Sequence of chain 1.B:
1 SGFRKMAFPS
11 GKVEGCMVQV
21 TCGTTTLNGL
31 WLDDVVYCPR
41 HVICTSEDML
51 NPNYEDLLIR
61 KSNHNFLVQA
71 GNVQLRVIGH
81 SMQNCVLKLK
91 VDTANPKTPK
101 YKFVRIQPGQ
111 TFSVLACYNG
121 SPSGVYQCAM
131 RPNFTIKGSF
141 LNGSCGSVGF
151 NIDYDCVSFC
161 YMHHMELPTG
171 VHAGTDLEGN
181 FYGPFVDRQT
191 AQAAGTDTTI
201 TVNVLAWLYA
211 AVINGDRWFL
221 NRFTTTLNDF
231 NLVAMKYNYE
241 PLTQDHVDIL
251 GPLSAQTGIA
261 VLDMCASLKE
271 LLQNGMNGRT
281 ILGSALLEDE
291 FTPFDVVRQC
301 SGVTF

A protein and the small-molecule ligand that binds it are described below.
Small molecule (SMILES): CN[C@H](C(=O)Nc1cncc2ccccc12)c1ccc(Cl)c(Cl)c1

Binding-site contacts:
Ligand atom C6 contacts residue LEU141 of chain 1.B at 3.7 Å (hydrophobic).
Ligand atom C4 contacts residue CYS145 of chain 1.B at 3.8 Å (hydrophobic).
Ligand atom CL1 contacts residue MET49 of chain 1.B at 3.6 Å.
Ligand atom N1 contacts residue ASN142 of chain 1.B at 3.8 Å.
Ligand atom C5 contacts residue HIS163 of chain 1.B at 3.8 Å.
Ligand atom CL1 contacts residue HIS41 of chain 1.B at 3.3 Å.
Ligand atom CL contacts residue GLN189 of chain 1.B at 3.5 Å.
Ligand atom CL contacts residue ASP187 of chain 1.B at 3.8 Å.
Ligand atom C10 contacts residue ASN142 of chain 1.B at 3.6 Å.
Ligand atom C15 contacts residue MET49 of chain 1.B at 3.5 Å (hydrophobic).
Ligand atom C16 contacts residue MET49 of chain 1.B at 3.6 Å (hydrophobic).
Ligand atom C14 contacts residue GLN189 of chain 1.B at 3.4 Å.
Ligand atom CL contacts residue DMS1 of chain 1.N at 3.4 Å.
Ligand atom CL1 contacts residue ASP187 of chain 1.B at 3.7 Å.
Ligand atom C7 contacts residue GLU166 of chain 1.B at 3.4 Å.
Ligand atom C5 contacts residue GLU166 of chain 1.B at 3.6 Å.
Ligand atom O contacts residue MET165 of chain 1.B at 3.7 Å.
Ligand atom CL contacts residue MET49 of chain 1.B at 3.5 Å.
Ligand atom N2 contacts residue PHE140 of chain 1.B at 3.7 Å.
Ligand atom C5 contacts residue PHE140 of chain 1.B at 3.3 Å (hydrophobic).
Ligand atom C7 contacts residue ASN142 of chain 1.B at 3.8 Å.
Ligand atom N2 contacts residue SER144 of chain 1.B at 3.5 Å (h-bond).
Ligand atom C16 contacts residue MET165 of chain 1.B at 3.7 Å (hydrophobic).
Ligand atom C4 contacts residue GLU166 of chain 1.B at 3.9 Å.
Ligand atom C7 contacts residue LEU141 of chain 1.B at 3.7 Å (hydrophobic).
Ligand atom O contacts residue GLU166 of chain 1.B at 3.4 Å (salt-bridge).
Ligand atom C7 contacts residue SER1 of chain 1.A at 3.7 Å.
Ligand atom C7 contacts residue PHE140 of chain 1.B at 3.4 Å (hydrophobic).
Ligand atom C17 contacts residue MET165 of chain 1.B at 3.8 Å (hydrophobic).
Ligand atom C17 contacts residue HIS164 of chain 1.B at 3.8 Å.
Ligand atom C14 contacts residue DMS1 of chain 1.N at 3.8 Å.
Ligand atom C5 contacts residue LEU141 of chain 1.B at 3.6 Å (hydrophobic).
Ligand atom C4 contacts residue HIS163 of chain 1.B at 3.3 Å.
Ligand atom CL contacts residue MET165 of chain 1.B at 3.8 Å.
Ligand atom N2 contacts residue HIS163 of chain 1.B at 2.7 Å (h-bond).
Ligand atom C6 contacts residue PHE140 of chain 1.B at 3.7 Å (hydrophobic).
Ligand atom N1 contacts residue CYS145 of chain 1.B at 3.8 Å.
Ligand atom N contacts residue CYS145 of chain 1.B at 3.8 Å.
Ligand atom CL contacts residue ARG188 of chain 1.B at 2.9 Å.
Ligand atom C6 contacts residue GLU166 of chain 1.B at 3.7 Å.

Sequence of chain 1.A:
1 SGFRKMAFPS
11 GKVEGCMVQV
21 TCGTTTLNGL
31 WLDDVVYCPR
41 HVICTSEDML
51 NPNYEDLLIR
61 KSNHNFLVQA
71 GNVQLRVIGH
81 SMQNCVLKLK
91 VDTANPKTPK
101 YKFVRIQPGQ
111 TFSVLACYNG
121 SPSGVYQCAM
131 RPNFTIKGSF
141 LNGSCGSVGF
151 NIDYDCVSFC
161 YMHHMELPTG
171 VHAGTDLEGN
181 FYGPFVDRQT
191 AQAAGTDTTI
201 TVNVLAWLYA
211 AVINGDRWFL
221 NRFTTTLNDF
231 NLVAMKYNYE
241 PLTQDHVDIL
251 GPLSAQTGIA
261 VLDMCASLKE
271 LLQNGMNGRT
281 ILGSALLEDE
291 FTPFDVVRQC